Binding-site contacts:
Ligand atom C22 contacts residue TRP349 of chain 1.A at 4.0 Å (hydrophobic).
Ligand atom O12 contacts residue TYR352 of chain 1.A at 3.5 Å.
Ligand atom C09 contacts residue TRP349 of chain 1.A at 3.6 Å (hydrophobic).
Ligand atom C21 contacts residue TYR375 of chain 1.A at 3.9 Å (hydrophobic).
Ligand atom C05 contacts residue TRP157 of chain 1.A at 4.1 Å (hydrophobic).
Ligand atom C15 contacts residue TYR375 of chain 1.A at 3.4 Å (hydrophobic).
Ligand atom O18 contacts residue TYR106 of chain 1.A at 3.5 Å.
Ligand atom C05 contacts residue TYR106 of chain 1.A at 3.5 Å (hydrophobic).
Ligand atom C22 contacts residue SER109 of chain 1.A at 3.4 Å.
Ligand atom C23 contacts residue CYS378 of chain 1.A at 3.8 Å (hydrophobic).
Ligand atom C06 contacts residue TRP157 of chain 1.A at 3.8 Å (hydrophobic).
Ligand atom C13 contacts residue TYR352 of chain 1.A at 3.4 Å (hydrophobic).
Ligand atom O11 contacts residue ASN353 of chain 1.A at 2.4 Å (h-bond).
Ligand atom C16 contacts residue TYR106 of chain 1.A at 3.4 Å (hydrophobic).
Ligand atom C10 contacts residue PHE197 of chain 1.A at 3.8 Å (hydrophobic).
Ligand atom C20 contacts residue TYR379 of chain 1.A at 3.7 Å (hydrophobic).
Ligand atom C21 contacts residue TYR379 of chain 1.A at 4.0 Å (hydrophobic).
Ligand atom C09 contacts residue ALA196 of chain 1.A at 3.8 Å (hydrophobic).
Ligand atom C07 contacts residue ASN110 of chain 1.A at 3.6 Å.
Ligand atom C20 contacts residue SER109 of chain 1.A at 3.7 Å.
Ligand atom C10 contacts residue ASN353 of chain 1.A at 3.2 Å.
Ligand atom C08 contacts residue ALA196 of chain 1.A at 3.8 Å (hydrophobic).
Ligand atom C07 contacts residue SER109 of chain 1.A at 3.9 Å.
Ligand atom O18 contacts residue SER109 of chain 1.A at 3.2 Å (h-bond).
Ligand atom O01 contacts residue ASN353 of chain 1.A at 3.4 Å (h-bond).
Ligand atom C08 contacts residue VAL113 of chain 1.A at 4.0 Å (hydrophobic).
Ligand atom C21 contacts residue CYS378 of chain 1.A at 3.5 Å (hydrophobic).
Ligand atom C02 contacts residue TYR352 of chain 1.A at 3.8 Å (hydrophobic).
Ligand atom C17 contacts residue SER109 of chain 1.A at 3.2 Å.
Ligand atom C14 contacts residue TYR375 of chain 1.A at 3.5 Å (hydrophobic).
Ligand atom C14 contacts residue TYR352 of chain 1.A at 3.6 Å (hydrophobic).
Ligand atom O01 contacts residue TYR352 of chain 1.A at 3.7 Å.
Ligand atom C10 contacts residue ALA193 of chain 1.A at 3.8 Å (hydrophobic).
Ligand atom O18 contacts residue ASP105 of chain 1.A at 3.4 Å (salt-bridge).
Ligand atom C23 contacts residue TRP349 of chain 1.A at 3.8 Å (hydrophobic).
Ligand atom O11 contacts residue ALA193 of chain 1.A at 3.3 Å.
Ligand atom C06 contacts residue TYR106 of chain 1.A at 3.6 Å (hydrophobic).
Ligand atom C20 contacts residue ASP105 of chain 1.A at 3.4 Å.
Ligand atom O01 contacts residue TRP349 of chain 1.A at 3.8 Å.
Ligand atom C08 contacts residue TRP349 of chain 1.A at 3.7 Å (hydrophobic).

The small molecule below binds the protein below.
Small molecule (SMILES): C[N+]1(C)[C@@H]2CC(OC(=O)[C@H](CO)c3ccccc3)C[C@H]1[C@@H]1O[C@@H]12

Sequence of chain 1.A:
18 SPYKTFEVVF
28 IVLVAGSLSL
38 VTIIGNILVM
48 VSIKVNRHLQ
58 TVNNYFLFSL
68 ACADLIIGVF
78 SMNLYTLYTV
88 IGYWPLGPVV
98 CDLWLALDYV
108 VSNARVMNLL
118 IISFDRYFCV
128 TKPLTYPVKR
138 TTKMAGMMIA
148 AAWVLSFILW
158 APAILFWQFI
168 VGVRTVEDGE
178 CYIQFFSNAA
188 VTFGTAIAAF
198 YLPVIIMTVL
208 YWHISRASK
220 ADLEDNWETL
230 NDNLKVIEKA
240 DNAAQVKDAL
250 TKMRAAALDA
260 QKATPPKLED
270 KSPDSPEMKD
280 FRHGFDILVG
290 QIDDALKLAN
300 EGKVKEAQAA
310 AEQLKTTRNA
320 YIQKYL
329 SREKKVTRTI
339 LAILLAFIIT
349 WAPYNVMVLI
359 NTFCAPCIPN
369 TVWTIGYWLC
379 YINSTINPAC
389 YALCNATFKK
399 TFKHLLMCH